This protein binds this small molecule.
Small molecule (SMILES): CC(=O)N[C@@H]1[C@@H](O)[C@H](O)[C@@H](CO)O[C@H]1O

Binding-site contacts:
Ligand atom C3 contacts residue ASN294 of chain 1.A at 3.8 Å.
Ligand atom C2 contacts residue ASN294 of chain 1.A at 2.8 Å.
Ligand atom C7 contacts residue ASN294 of chain 1.A at 3.5 Å.
Ligand atom C1 contacts residue ASN294 of chain 1.A at 1.5 Å.
Ligand atom C4 contacts residue ASN294 of chain 1.A at 4.2 Å.
Ligand atom N2 contacts residue ASN294 of chain 1.A at 2.9 Å (h-bond).
Ligand atom C5 contacts residue ASN294 of chain 1.A at 3.4 Å.
Ligand atom O5 contacts residue ASN294 of chain 1.A at 2.4 Å (h-bond).
Ligand atom C8 contacts residue LYS295 of chain 1.A at 3.5 Å.
Ligand atom C8 contacts residue ASN294 of chain 1.A at 3.2 Å.

Sequence of chain 1.A:
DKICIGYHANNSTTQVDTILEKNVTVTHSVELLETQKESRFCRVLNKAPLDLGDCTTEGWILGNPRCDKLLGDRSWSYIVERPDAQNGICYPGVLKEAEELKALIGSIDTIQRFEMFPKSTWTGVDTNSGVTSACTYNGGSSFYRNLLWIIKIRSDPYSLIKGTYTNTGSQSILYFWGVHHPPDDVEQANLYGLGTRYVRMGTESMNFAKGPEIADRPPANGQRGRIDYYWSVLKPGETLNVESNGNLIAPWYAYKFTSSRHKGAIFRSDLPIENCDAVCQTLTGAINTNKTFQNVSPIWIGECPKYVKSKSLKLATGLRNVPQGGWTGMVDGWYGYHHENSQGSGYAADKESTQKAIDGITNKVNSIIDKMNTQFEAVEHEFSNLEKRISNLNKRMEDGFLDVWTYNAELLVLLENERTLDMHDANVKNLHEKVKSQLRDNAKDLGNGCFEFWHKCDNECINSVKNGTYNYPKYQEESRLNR